Binding-site contacts:
Ligand atom O3 contacts residue TRP97 of chain 26.F at 2.5 Å (h-bond).
Ligand atom O3 contacts residue PRO95 of chain 26.F at 4.4 Å.
Ligand atom O5 contacts residue ASN269 of chain 26.F at 2.4 Å (h-bond).
Ligand atom C1 contacts residue ASN269 of chain 26.F at 1.4 Å.
Ligand atom N2 contacts residue ASN269 of chain 26.F at 2.8 Å (h-bond).
Ligand atom C5 contacts residue ASN269 of chain 26.F at 3.0 Å.
Ligand atom C2 contacts residue ASN269 of chain 26.F at 2.5 Å.
Ligand atom C2 contacts residue TRP97 of chain 26.F at 3.1 Å (hydrophobic).
Ligand atom C7 contacts residue ASN269 of chain 26.F at 3.5 Å.
Ligand atom O4 contacts residue TRP97 of chain 26.F at 3.8 Å.
Ligand atom O7 contacts residue ASN269 of chain 26.F at 3.4 Å (h-bond).
Ligand atom C6 contacts residue ASN269 of chain 26.F at 4.3 Å.
Ligand atom O3 contacts residue ASN269 of chain 26.F at 4.4 Å.
Ligand atom C3 contacts residue TRP97 of chain 26.F at 2.7 Å (hydrophobic).
Ligand atom C1 contacts residue TRP97 of chain 26.F at 4.2 Å (hydrophobic).
Ligand atom C3 contacts residue ASN269 of chain 26.F at 3.1 Å.
Ligand atom O7 contacts residue TRP97 of chain 26.F at 3.8 Å.
Ligand atom C8 contacts residue TRP97 of chain 26.F at 4.0 Å (hydrophobic).
Ligand atom C7 contacts residue TRP97 of chain 26.F at 3.3 Å (hydrophobic).
Ligand atom C8 contacts residue PRO99 of chain 26.F at 3.9 Å (hydrophobic).
Ligand atom N2 contacts residue TRP97 of chain 26.F at 2.4 Å (h-bond).
Ligand atom C4 contacts residue ASN269 of chain 26.F at 3.7 Å.
Ligand atom C4 contacts residue TRP97 of chain 26.F at 4.1 Å (hydrophobic).

A small-molecule ligand and the protein it binds are described below.
Small molecule (SMILES): CC(=O)N[C@@H]1[C@@H](O)[C@H](O)[C@@H](CO)O[C@H]1O

Sequence of chain 26.F:
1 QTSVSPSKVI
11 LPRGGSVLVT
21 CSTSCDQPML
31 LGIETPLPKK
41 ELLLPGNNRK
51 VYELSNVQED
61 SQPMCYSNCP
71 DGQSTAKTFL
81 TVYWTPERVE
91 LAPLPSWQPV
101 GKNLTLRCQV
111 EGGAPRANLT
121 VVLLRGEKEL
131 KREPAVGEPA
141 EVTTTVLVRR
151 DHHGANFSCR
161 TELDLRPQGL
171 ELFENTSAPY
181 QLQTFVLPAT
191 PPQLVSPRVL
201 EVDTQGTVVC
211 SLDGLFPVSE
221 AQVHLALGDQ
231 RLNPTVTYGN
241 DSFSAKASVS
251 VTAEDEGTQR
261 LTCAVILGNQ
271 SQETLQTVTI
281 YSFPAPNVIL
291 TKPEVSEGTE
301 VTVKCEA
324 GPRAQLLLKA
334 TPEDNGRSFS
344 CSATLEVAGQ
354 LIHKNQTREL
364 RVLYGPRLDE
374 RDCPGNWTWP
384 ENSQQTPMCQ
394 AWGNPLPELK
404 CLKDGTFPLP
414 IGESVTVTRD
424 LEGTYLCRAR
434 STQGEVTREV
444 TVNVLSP